Sequence of chain 1.A:
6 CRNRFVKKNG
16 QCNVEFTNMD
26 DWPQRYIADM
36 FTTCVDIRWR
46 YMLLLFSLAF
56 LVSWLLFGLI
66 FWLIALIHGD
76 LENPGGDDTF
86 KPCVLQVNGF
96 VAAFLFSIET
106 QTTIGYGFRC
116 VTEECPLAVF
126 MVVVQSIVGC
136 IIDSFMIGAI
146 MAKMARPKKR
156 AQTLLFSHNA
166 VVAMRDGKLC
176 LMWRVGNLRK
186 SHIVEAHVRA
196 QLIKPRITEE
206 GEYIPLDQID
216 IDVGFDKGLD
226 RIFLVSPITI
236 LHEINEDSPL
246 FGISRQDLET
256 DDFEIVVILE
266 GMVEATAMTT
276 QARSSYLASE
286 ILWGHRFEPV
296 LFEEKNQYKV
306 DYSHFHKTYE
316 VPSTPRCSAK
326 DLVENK

A small-molecule ligand and the protein it binds are described below.
Small molecule (SMILES): CCCCCCCCCCO[C@@H]1O[C@H](CO)[C@@H](O[C@H]2O[C@H](CO)[C@@H](O)[C@H](O)[C@H]2O)[C@H](O)[C@H]1O

Binding-site contacts:
Ligand atom O5 contacts residue TYR31 of chain 1.A at 3.5 Å.
Ligand atom C19 contacts residue TRP27 of chain 1.A at 4.0 Å (hydrophobic).
Ligand atom C6 contacts residue TYR31 of chain 1.A at 4.5 Å (hydrophobic).
Ligand atom C4 contacts residue TRP27 of chain 1.A at 3.8 Å (hydrophobic).
Ligand atom O61 contacts residue MET24 of chain 1.A at 3.5 Å.
Ligand atom C11 contacts residue PHE21 of chain 1.A at 3.7 Å (hydrophobic).
Ligand atom C11 contacts residue MET24 of chain 1.A at 3.5 Å (hydrophobic).
Ligand atom O61 contacts residue TYR31 of chain 1.A at 3.1 Å (h-bond).
Ligand atom C5 contacts residue PHE21 of chain 1.A at 4.3 Å (hydrophobic).
Ligand atom O6 contacts residue MET24 of chain 1.A at 3.0 Å (h-bond).
Ligand atom C18 contacts residue ILE42 of chain 1.A at 4.3 Å (hydrophobic).
Ligand atom O6 contacts residue ASP25 of chain 1.A at 4.5 Å.
Ligand atom C57 contacts residue TRP27 of chain 1.A at 3.6 Å (hydrophobic).
Ligand atom C6 contacts residue TRP27 of chain 1.A at 4.0 Å (hydrophobic).
Ligand atom O5 contacts residue TRP27 of chain 1.A at 4.0 Å.
Ligand atom O6 contacts residue THR22 of chain 1.A at 4.3 Å.
Ligand atom C4 contacts residue TYR31 of chain 1.A at 4.3 Å (hydrophobic).
Ligand atom C11 contacts residue TRP27 of chain 1.A at 4.1 Å (hydrophobic).
Ligand atom C8 contacts residue PHE21 of chain 1.A at 4.0 Å (hydrophobic).
Ligand atom C57 contacts residue TYR31 of chain 1.A at 3.6 Å (hydrophobic).
Ligand atom O1 contacts residue MET24 of chain 1.A at 4.4 Å.
Ligand atom C9 contacts residue PHE21 of chain 1.A at 3.9 Å (hydrophobic).
Ligand atom C11 contacts residue THR22 of chain 1.A at 4.0 Å.
Ligand atom C9 contacts residue TRP27 of chain 1.A at 4.2 Å (hydrophobic).
Ligand atom C10 contacts residue PHE21 of chain 1.A at 4.3 Å (hydrophobic).
Ligand atom O6 contacts residue ASN23 of chain 1.A at 3.9 Å.
Ligand atom C19 contacts residue TYR31 of chain 1.A at 4.2 Å (hydrophobic).
Ligand atom C22 contacts residue THR38 of chain 1.A at 4.3 Å.
Ligand atom O16 contacts residue TYR31 of chain 1.A at 4.2 Å.
Ligand atom C19 contacts residue THR38 of chain 1.A at 4.3 Å.
Ligand atom O6 contacts residue TRP27 of chain 1.A at 3.3 Å.
Ligand atom C11 contacts residue ASN23 of chain 1.A at 4.0 Å.
Ligand atom O1 contacts residue PHE21 of chain 1.A at 3.5 Å (h-bond).
Ligand atom C57 contacts residue MET24 of chain 1.A at 3.8 Å (hydrophobic).